Binding-site contacts:
Ligand atom C1 contacts residue SER200 of chain 1.B at 3.4 Å.
Ligand atom C13 contacts residue TYR158 of chain 1.B at 3.6 Å (hydrophobic).
Ligand atom N4 contacts residue NAD1 of chain 1.H at 2.8 Å (h-bond).
Ligand atom C7 contacts residue ALA198 of chain 1.B at 3.6 Å (hydrophobic).
Ligand atom O2 contacts residue ALA198 of chain 1.B at 3.5 Å (h-bond).
Ligand atom N4 contacts residue ALA198 of chain 1.B at 3.6 Å.
Ligand atom N1 contacts residue LEU197 of chain 1.B at 2.8 Å (h-bond).
Ligand atom C19 contacts residue MET103 of chain 1.B at 3.0 Å (hydrophobic).
Ligand atom N3 contacts residue ALA198 of chain 1.B at 2.9 Å (h-bond).
Ligand atom C23 contacts residue NAD1 of chain 1.H at 3.4 Å.
Ligand atom C15 contacts residue ALA198 of chain 1.B at 3.2 Å (hydrophobic).
Ligand atom C18 contacts residue MET161 of chain 1.B at 3.5 Å (hydrophobic).
Ligand atom O4 contacts residue MET98 of chain 1.B at 3.1 Å (h-bond).
Ligand atom C2 contacts residue SER200 of chain 1.B at 3.3 Å.
Ligand atom N1 contacts residue SER200 of chain 1.B at 3.5 Å (h-bond).
Ligand atom O2 contacts residue MET199 of chain 1.B at 3.1 Å.
Ligand atom C23 contacts residue GLY96 of chain 1.B at 3.3 Å.
Ligand atom O3 contacts residue ILE202 of chain 1.B at 3.6 Å.
Ligand atom O4 contacts residue MET161 of chain 1.B at 3.5 Å.
Ligand atom C3 contacts residue ALA201 of chain 1.B at 3.6 Å (hydrophobic).
Ligand atom O1 contacts residue ALA201 of chain 1.B at 3.2 Å.
Ligand atom N5 contacts residue ALA198 of chain 1.B at 3.5 Å.
Ligand atom N5 contacts residue NAD1 of chain 1.H at 3.5 Å (h-bond).
Ligand atom C4 contacts residue ALA198 of chain 1.B at 3.4 Å (hydrophobic).
Ligand atom C19 contacts residue ALA198 of chain 1.B at 3.5 Å (hydrophobic).
Ligand atom C14 contacts residue MET103 of chain 1.B at 3.6 Å (hydrophobic).
Ligand atom O2 contacts residue SER200 of chain 1.B at 3.6 Å.
Ligand atom O4 contacts residue PHE97 of chain 1.B at 3.3 Å.
Ligand atom N2 contacts residue ALA198 of chain 1.B at 3.1 Å (h-bond).
Ligand atom O3 contacts residue GLY104 of chain 1.B at 3.2 Å.
Ligand atom C16 contacts residue ILE202 of chain 1.B at 3.4 Å (hydrophobic).
Ligand atom N5 contacts residue MET161 of chain 1.B at 3.5 Å.
Ligand atom O2 contacts residue ALA201 of chain 1.B at 3.0 Å (h-bond).
Ligand atom C3 contacts residue LEU197 of chain 1.B at 3.5 Å (hydrophobic).
Ligand atom C9 contacts residue ILE202 of chain 1.B at 3.6 Å (hydrophobic).
Ligand atom O2 contacts residue ILE202 of chain 1.B at 3.3 Å (h-bond).
Ligand atom C8 contacts residue ALA198 of chain 1.B at 3.2 Å (hydrophobic).
Ligand atom C7 contacts residue MET103 of chain 1.B at 3.5 Å (hydrophobic).
Ligand atom C4 contacts residue LEU197 of chain 1.B at 3.3 Å (hydrophobic).
Ligand atom C14 contacts residue TYR158 of chain 1.B at 3.5 Å (hydrophobic).

The protein below binds the small molecule below.
Small molecule (SMILES): CCNC(=O)[C@@H]1C[C@@H](NC(=O)c2cc(CC)nn2C)CN1C(=O)c1coc2ccccc12

Sequence of chain 1.B:
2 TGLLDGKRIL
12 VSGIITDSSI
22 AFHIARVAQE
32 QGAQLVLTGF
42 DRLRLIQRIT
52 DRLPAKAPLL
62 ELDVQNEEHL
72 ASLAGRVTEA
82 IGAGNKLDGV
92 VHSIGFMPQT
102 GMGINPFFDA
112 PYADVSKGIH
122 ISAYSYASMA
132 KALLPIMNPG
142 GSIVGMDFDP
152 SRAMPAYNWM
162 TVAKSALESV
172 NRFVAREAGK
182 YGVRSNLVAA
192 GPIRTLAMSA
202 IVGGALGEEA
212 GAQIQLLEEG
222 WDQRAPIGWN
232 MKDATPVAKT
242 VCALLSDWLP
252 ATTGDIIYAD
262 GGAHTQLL